Sequence of chain 3.B:
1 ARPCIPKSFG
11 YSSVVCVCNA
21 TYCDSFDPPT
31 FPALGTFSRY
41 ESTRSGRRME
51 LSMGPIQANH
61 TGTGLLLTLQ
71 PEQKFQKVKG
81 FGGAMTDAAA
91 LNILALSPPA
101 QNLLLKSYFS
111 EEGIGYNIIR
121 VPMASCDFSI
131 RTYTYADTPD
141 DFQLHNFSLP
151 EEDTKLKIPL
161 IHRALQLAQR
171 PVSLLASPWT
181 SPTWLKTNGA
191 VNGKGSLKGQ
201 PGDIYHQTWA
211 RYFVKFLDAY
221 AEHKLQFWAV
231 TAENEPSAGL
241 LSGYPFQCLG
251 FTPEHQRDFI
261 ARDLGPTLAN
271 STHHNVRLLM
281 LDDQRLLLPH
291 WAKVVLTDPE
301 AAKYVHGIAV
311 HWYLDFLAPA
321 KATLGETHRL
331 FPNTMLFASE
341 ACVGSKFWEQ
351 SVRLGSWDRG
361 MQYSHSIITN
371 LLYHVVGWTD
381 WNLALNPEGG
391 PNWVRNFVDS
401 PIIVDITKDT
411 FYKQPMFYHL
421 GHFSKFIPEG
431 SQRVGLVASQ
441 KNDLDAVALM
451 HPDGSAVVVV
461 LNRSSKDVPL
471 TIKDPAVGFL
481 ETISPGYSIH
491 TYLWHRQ

This small molecule binds to this protein.
Small molecule (SMILES): OC1C(O)C(O)C(O)C(O)C1O

Binding-site contacts:
Ligand atom O4 contacts residue ASN396 of chain 3.B at 3.2 Å (h-bond).
Ligand atom C2 contacts residue ASN234 of chain 3.B at 4.1 Å.
Ligand atom O2 contacts residue GLU235 of chain 3.B at 3.8 Å.
Ligand atom O2 contacts residue GLU340 of chain 3.B at 2.5 Å (salt-bridge).
Ligand atom C1 contacts residue GLU340 of chain 3.B at 1.4 Å.
Ligand atom O5 contacts residue CYS342 of chain 3.B at 3.6 Å (h-bond).
Ligand atom C6 contacts residue CYS342 of chain 3.B at 3.7 Å (hydrophobic).
Ligand atom O5 contacts residue VAL398 of chain 3.B at 4.0 Å.
Ligand atom C3 contacts residue GLU340 of chain 3.B at 3.8 Å.
Ligand atom O2 contacts residue ASN234 of chain 3.B at 2.9 Å (h-bond).
Ligand atom O5 contacts residue ASN396 of chain 3.B at 3.6 Å (h-bond).
Ligand atom O5 contacts residue TRP381 of chain 3.B at 3.6 Å (h-bond).
Ligand atom C3 contacts residue PHE246 of chain 3.B at 3.9 Å (hydrophobic).
Ligand atom O6 contacts residue TYR313 of chain 3.B at 2.9 Å.
Ligand atom C1 contacts residue TRP381 of chain 3.B at 3.9 Å (hydrophobic).
Ligand atom O5 contacts residue PHE128 of chain 3.B at 4.1 Å.
Ligand atom C3 contacts residue TRP179 of chain 3.B at 3.8 Å (hydrophobic).
Ligand atom C3 contacts residue TRP381 of chain 3.B at 4.1 Å (hydrophobic).
Ligand atom O4 contacts residue ASP127 of chain 3.B at 2.2 Å (salt-bridge).
Ligand atom C4 contacts residue ASP127 of chain 3.B at 3.6 Å.
Ligand atom C5 contacts residue ASN396 of chain 3.B at 3.8 Å.
Ligand atom C5 contacts residue TRP381 of chain 3.B at 3.8 Å (hydrophobic).
Ligand atom C4 contacts residue TRP381 of chain 3.B at 3.1 Å (hydrophobic).
Ligand atom O3 contacts residue GLU340 of chain 3.B at 4.1 Å.
Ligand atom O3 contacts residue PHE246 of chain 3.B at 4.0 Å.
Ligand atom O3 contacts residue TRP179 of chain 3.B at 2.6 Å (h-bond).
Ligand atom C3 contacts residue ASP127 of chain 3.B at 3.6 Å.
Ligand atom C6 contacts residue TYR313 of chain 3.B at 4.0 Å (hydrophobic).
Ligand atom O3 contacts residue ASP127 of chain 3.B at 3.1 Å (salt-bridge).
Ligand atom C2 contacts residue GLU235 of chain 3.B at 4.0 Å.
Ligand atom O6 contacts residue GLU235 of chain 3.B at 4.0 Å.
Ligand atom O2 contacts residue TRP179 of chain 3.B at 3.6 Å.
Ligand atom O4 contacts residue PHE128 of chain 3.B at 3.4 Å.
Ligand atom C6 contacts residue GLU340 of chain 3.B at 2.5 Å.
Ligand atom O3 contacts residue TRP381 of chain 3.B at 3.4 Å.
Ligand atom C4 contacts residue GLU340 of chain 3.B at 4.0 Å.
Ligand atom O6 contacts residue GLU340 of chain 3.B at 3.0 Å (salt-bridge).
Ligand atom O4 contacts residue TRP381 of chain 3.B at 3.4 Å (h-bond).
Ligand atom C2 contacts residue GLU340 of chain 3.B at 2.5 Å.
Ligand atom C5 contacts residue GLU340 of chain 3.B at 3.8 Å.